Sequence of chain 1.B:
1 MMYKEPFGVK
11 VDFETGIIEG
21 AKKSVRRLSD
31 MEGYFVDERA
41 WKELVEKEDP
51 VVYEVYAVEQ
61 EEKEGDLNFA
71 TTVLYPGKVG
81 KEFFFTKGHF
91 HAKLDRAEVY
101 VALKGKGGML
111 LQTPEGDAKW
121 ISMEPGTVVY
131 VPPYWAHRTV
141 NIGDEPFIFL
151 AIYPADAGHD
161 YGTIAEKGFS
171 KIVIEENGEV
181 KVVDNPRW

This small molecule binds to this protein.
Small molecule (SMILES): O=P(O)(O)OC[C@H]1O[C@H](O)[C@@H](O)[C@@H](O)[C@@H]1O

Binding-site contacts:
Ligand atom C1 contacts residue TYR100 of chain 1.B at 3.9 Å (hydrophobic).
Ligand atom O1P contacts residue LYS87 of chain 1.B at 3.9 Å.
Ligand atom C5 contacts residue VAL55 of chain 1.B at 3.9 Å (hydrophobic).
Ligand atom O4 contacts residue HIS159 of chain 1.B at 3.5 Å (h-bond).
Ligand atom O2 contacts residue TYR100 of chain 1.B at 3.1 Å (h-bond).
Ligand atom O5 contacts residue THR72 of chain 1.B at 3.4 Å (h-bond).
Ligand atom O3P contacts residue TYR161 of chain 1.B at 3.9 Å.
Ligand atom P contacts residue HIS89 of chain 1.B at 3.6 Å.
Ligand atom O3 contacts residue TYR153 of chain 1.B at 3.5 Å.
Ligand atom O2P contacts residue TYR161 of chain 1.B at 2.7 Å (h-bond).
Ligand atom O1P contacts residue GLY88 of chain 1.B at 2.8 Å (h-bond).
Ligand atom O2P contacts residue HIS89 of chain 1.B at 3.2 Å (h-bond).
Ligand atom O4 contacts residue TYR161 of chain 1.B at 3.9 Å.
Ligand atom P contacts residue TYR161 of chain 1.B at 3.8 Å.
Ligand atom C1 contacts residue THR72 of chain 1.B at 3.6 Å.
Ligand atom C3 contacts residue HIS159 of chain 1.B at 4.0 Å.
Ligand atom C2 contacts residue TYR153 of chain 1.B at 4.0 Å (hydrophobic).
Ligand atom O1P contacts residue HIS89 of chain 1.B at 2.9 Å (h-bond).
Ligand atom O3P contacts residue LYS87 of chain 1.B at 3.7 Å.
Ligand atom O1P contacts residue THR86 of chain 1.B at 4.0 Å.
Ligand atom O2 contacts residue GLU98 of chain 1.B at 2.5 Å (salt-bridge).
Ligand atom O1 contacts residue ALA70 of chain 1.B at 3.8 Å.
Ligand atom C6 contacts residue VAL55 of chain 1.B at 3.8 Å (hydrophobic).
Ligand atom C2 contacts residue GLU98 of chain 1.B at 3.3 Å.
Ligand atom O1 contacts residue ALA151 of chain 1.B at 3.8 Å.
Ligand atom C1 contacts residue ALA151 of chain 1.B at 3.8 Å (hydrophobic).
Ligand atom O2P contacts residue HIS159 of chain 1.B at 4.0 Å.
Ligand atom O1P contacts residue TYR161 of chain 1.B at 3.8 Å.
Ligand atom P contacts residue TYR53 of chain 1.B at 4.0 Å.
Ligand atom O6 contacts residue THR86 of chain 1.B at 3.7 Å.
Ligand atom C4 contacts residue HIS159 of chain 1.B at 4.0 Å.
Ligand atom C2 contacts residue ALA151 of chain 1.B at 3.8 Å (hydrophobic).
Ligand atom C6 contacts residue TYR53 of chain 1.B at 3.7 Å (hydrophobic).
Ligand atom O3 contacts residue HIS159 of chain 1.B at 2.8 Å (h-bond).
Ligand atom O1 contacts residue THR72 of chain 1.B at 2.8 Å (h-bond).
Ligand atom O2 contacts residue HIS89 of chain 1.B at 3.9 Å.
Ligand atom O3P contacts residue TYR53 of chain 1.B at 2.5 Å (h-bond).
Ligand atom C5 contacts residue THR72 of chain 1.B at 3.8 Å.
Ligand atom O2 contacts residue ZN1 of chain 1.E at 3.6 Å.
Ligand atom C4 contacts residue HIS89 of chain 1.B at 3.9 Å.